A protein and the small-molecule ligand that binds it are described below.
Small molecule (SMILES): NCCc1ccc(S(=O)(=O)F)cc1

Binding-site contacts:
Ligand atom N8 contacts residue TRP70 of chain 1.A at 3.6 Å.
Ligand atom C3 contacts residue GLY51 of chain 1.A at 3.4 Å.
Ligand atom C2 contacts residue TYR52 of chain 1.A at 3.2 Å (hydrophobic).
Ligand atom C3 contacts residue TYR52 of chain 1.A at 4.3 Å (hydrophobic).
Ligand atom S contacts residue TYR52 of chain 1.A at 1.6 Å (h-bond).
Ligand atom C2 contacts residue GLY62 of chain 1.A at 3.5 Å.
Ligand atom C4 contacts residue GLY51 of chain 1.A at 3.9 Å.
Ligand atom C7 contacts residue LEU63 of chain 1.A at 3.1 Å (hydrophobic).
Ligand atom O2S contacts residue TYR52 of chain 1.A at 2.6 Å (h-bond).
Ligand atom C6 contacts residue GLY50 of chain 1.A at 3.7 Å.
Ligand atom C1 contacts residue GLY50 of chain 1.A at 4.1 Å.
Ligand atom C4 contacts residue LEU63 of chain 1.A at 4.0 Å (hydrophobic).
Ligand atom C3 contacts residue GLY50 of chain 1.A at 4.0 Å.
Ligand atom C8 contacts residue LEU63 of chain 1.A at 2.7 Å (hydrophobic).
Ligand atom C7 contacts residue TRP70 of chain 1.A at 4.2 Å (hydrophobic).
Ligand atom C6 contacts residue TYR52 of chain 1.A at 3.6 Å (hydrophobic).
Ligand atom C2 contacts residue GLY51 of chain 1.A at 4.2 Å.
Ligand atom C8 contacts residue TYR64 of chain 1.A at 3.8 Å (hydrophobic).
Ligand atom N8 contacts residue TYR64 of chain 1.A at 4.0 Å.
Ligand atom C1 contacts residue TYR52 of chain 1.A at 2.6 Å (hydrophobic).
Ligand atom N8 contacts residue LEU63 of chain 1.A at 4.0 Å.
Ligand atom C5 contacts residue GLY50 of chain 1.A at 3.4 Å.
Ligand atom C8 contacts residue TRP77 of chain 1.A at 4.4 Å (hydrophobic).
Ligand atom C2 contacts residue GLY50 of chain 1.A at 4.2 Å.
Ligand atom C5 contacts residue TRP70 of chain 1.A at 3.9 Å (hydrophobic).
Ligand atom C3 contacts residue GLY62 of chain 1.A at 3.4 Å.
Ligand atom C7 contacts residue TRP77 of chain 1.A at 4.1 Å (hydrophobic).
Ligand atom O1S contacts residue TYR52 of chain 1.A at 2.7 Å (h-bond).
Ligand atom C7 contacts residue GLY50 of chain 1.A at 4.1 Å.
Ligand atom C4 contacts residue GLY50 of chain 1.A at 3.6 Å.
Ligand atom C7 contacts residue GLY51 of chain 1.A at 3.9 Å.
Ligand atom C3 contacts residue LEU63 of chain 1.A at 3.9 Å (hydrophobic).
Ligand atom N8 contacts residue TRP77 of chain 1.A at 4.4 Å.

Sequence of chain 1.A:
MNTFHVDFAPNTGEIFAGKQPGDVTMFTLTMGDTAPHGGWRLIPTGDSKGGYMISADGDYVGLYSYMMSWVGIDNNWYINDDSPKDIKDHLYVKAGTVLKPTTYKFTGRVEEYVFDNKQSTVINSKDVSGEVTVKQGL